Binding-site contacts:
Ligand atom O6 contacts residue GLU103 of chain 1.C at 3.7 Å.
Ligand atom C1 contacts residue ASN22 of chain 1.C at 1.4 Å.
Ligand atom C5 contacts residue ASN22 of chain 1.C at 3.6 Å.
Ligand atom C2 contacts residue ASN22 of chain 1.C at 2.5 Å.
Ligand atom C4 contacts residue ASN22 of chain 1.C at 4.2 Å.
Ligand atom O6 contacts residue LYS20 of chain 1.C at 4.1 Å.
Ligand atom O5 contacts residue ASN22 of chain 1.C at 2.4 Å (h-bond).
Ligand atom O7 contacts residue SER101 of chain 1.C at 4.2 Å.
Ligand atom O7 contacts residue ASN22 of chain 1.C at 2.7 Å (h-bond).
Ligand atom C6 contacts residue ASN22 of chain 1.C at 4.1 Å.
Ligand atom O5 contacts residue NAG1 of chain 1.S at 4.4 Å.
Ligand atom N2 contacts residue ASN22 of chain 1.C at 2.9 Å (h-bond).
Ligand atom C1 contacts residue NAG1 of chain 1.S at 3.6 Å.
Ligand atom O6 contacts residue ASN22 of chain 1.C at 3.4 Å (h-bond).
Ligand atom C7 contacts residue ASN22 of chain 1.C at 3.0 Å.
Ligand atom C8 contacts residue ASN22 of chain 1.C at 4.3 Å.
Ligand atom C3 contacts residue ASN22 of chain 1.C at 3.8 Å.

Sequence of chain 1.C:
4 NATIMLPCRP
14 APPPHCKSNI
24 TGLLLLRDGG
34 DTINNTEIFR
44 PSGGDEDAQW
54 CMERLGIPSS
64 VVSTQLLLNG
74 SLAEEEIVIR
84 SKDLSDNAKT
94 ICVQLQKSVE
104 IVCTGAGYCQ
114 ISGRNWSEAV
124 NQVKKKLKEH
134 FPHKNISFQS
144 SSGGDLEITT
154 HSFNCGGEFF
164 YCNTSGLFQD

A protein and the small-molecule ligand that binds it are described below.
Small molecule (SMILES): CC(=O)N[C@@H]1[C@@H](O)[C@H](O)[C@@H](CO)O[C@H]1O